Sequence of chain 4.A:
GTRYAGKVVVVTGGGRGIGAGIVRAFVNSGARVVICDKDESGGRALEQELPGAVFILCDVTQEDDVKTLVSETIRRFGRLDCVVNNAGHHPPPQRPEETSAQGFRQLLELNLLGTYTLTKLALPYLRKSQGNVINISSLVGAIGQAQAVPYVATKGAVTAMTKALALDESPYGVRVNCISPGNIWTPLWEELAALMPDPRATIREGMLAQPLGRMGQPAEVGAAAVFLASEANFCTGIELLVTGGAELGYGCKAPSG

This small molecule binds to this protein.
Small molecule (SMILES): C[C@]12CC[C@@H]3c4ccc(O)cc4CC[C@H]3[C@@H]1CCC2=O

Binding-site contacts:
Ligand atom C17 contacts residue TYR156 of chain 1.A at 3.5 Å (hydrophobic).
Ligand atom O3 contacts residue TYR156 of chain 1.A at 2.5 Å (h-bond).
Ligand atom C4 contacts residue LEU197 of chain 1.A at 4.3 Å (hydrophobic).
Ligand atom C17 contacts residue HIS95 of chain 1.A at 3.2 Å.
Ligand atom C20 contacts residue HIS95 of chain 1.A at 4.3 Å.
Ligand atom C2 contacts residue TRP194 of chain 1.A at 3.8 Å (hydrophobic).
Ligand atom C19 contacts residue LEU193 of chain 1.A at 3.8 Å (hydrophobic).
Ligand atom C18 contacts residue TYR156 of chain 1.A at 3.4 Å (hydrophobic).
Ligand atom C12 contacts residue GLN150 of chain 1.A at 3.6 Å.
Ligand atom C14 contacts residue TYR255 of chain 4.A at 3.8 Å (hydrophobic).
Ligand atom C20 contacts residue NAD1 of chain 1.B at 4.2 Å.
Ligand atom O3 contacts residue NAD1 of chain 1.B at 3.1 Å.
Ligand atom O1 contacts residue MET201 of chain 1.A at 3.3 Å.
Ligand atom C21 contacts residue TRP194 of chain 1.A at 4.1 Å (hydrophobic).
Ligand atom O3 contacts residue HIS95 of chain 1.A at 3.7 Å.
Ligand atom C14 contacts residue ASN188 of chain 1.A at 4.2 Å.
Ligand atom C18 contacts residue HIS95 of chain 1.A at 3.6 Å.
Ligand atom C15 contacts residue TYR255 of chain 4.A at 4.2 Å (hydrophobic).
Ligand atom C4 contacts residue TRP194 of chain 1.A at 3.9 Å (hydrophobic).
Ligand atom C16 contacts residue HIS95 of chain 1.A at 3.5 Å.
Ligand atom C10 contacts residue GLN150 of chain 1.A at 3.9 Å.
Ligand atom C3 contacts residue LEU197 of chain 1.A at 3.5 Å (hydrophobic).
Ligand atom C17 contacts residue NAD1 of chain 1.B at 3.8 Å.
Ligand atom C19 contacts residue LEU197 of chain 1.A at 4.2 Å (hydrophobic).
Ligand atom C14 contacts residue GLN150 of chain 1.A at 3.7 Å.
Ligand atom C19 contacts residue HIS95 of chain 1.A at 3.8 Å.
Ligand atom C3 contacts residue TRP194 of chain 1.A at 4.0 Å (hydrophobic).
Ligand atom C12 contacts residue HIS95 of chain 1.A at 4.2 Å.
Ligand atom C7 contacts residue MET201 of chain 1.A at 4.0 Å (hydrophobic).
Ligand atom C15 contacts residue VAL145 of chain 1.A at 4.2 Å (hydrophobic).
Ligand atom C15 contacts residue GLN150 of chain 1.A at 3.5 Å.
Ligand atom C15 contacts residue HIS95 of chain 1.A at 3.8 Å.
Ligand atom C9 contacts residue GLN150 of chain 1.A at 3.3 Å.
Ligand atom C18 contacts residue NAD1 of chain 1.B at 3.4 Å.
Ligand atom C20 contacts residue TRP194 of chain 1.A at 3.9 Å (hydrophobic).
Ligand atom O1 contacts residue THR207 of chain 1.A at 3.3 Å.
Ligand atom C21 contacts residue HIS95 of chain 1.A at 4.1 Å.
Ligand atom O3 contacts residue LEU193 of chain 1.A at 4.2 Å.
Ligand atom C19 contacts residue NAD1 of chain 1.B at 3.6 Å.
Ligand atom C20 contacts residue LEU197 of chain 1.A at 3.7 Å (hydrophobic).

Sequence of chain 1.A:
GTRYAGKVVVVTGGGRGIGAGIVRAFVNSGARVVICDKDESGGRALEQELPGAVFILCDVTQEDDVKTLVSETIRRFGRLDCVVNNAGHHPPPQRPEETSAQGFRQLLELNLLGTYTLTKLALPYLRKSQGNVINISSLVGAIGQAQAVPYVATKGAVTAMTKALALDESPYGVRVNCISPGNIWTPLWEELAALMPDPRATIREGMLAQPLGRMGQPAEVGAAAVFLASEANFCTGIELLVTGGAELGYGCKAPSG